This protein binds this small molecule.
Small molecule (SMILES): CC(=O)N[C@H]1[C@H](O[C@H]2[C@H](O)[C@@H](NC(C)=O)CO[C@@H]2CO)O[C@H](CO)[C@@H](O)[C@@H]1O

Binding-site contacts:
Ligand atom C5 contacts residue ASN1090 of chain 1.A at 3.6 Å.
Ligand atom C1 contacts residue PHE1095 of chain 1.A at 4.1 Å (hydrophobic).
Ligand atom C5 contacts residue HIS1093 of chain 1.A at 3.4 Å.
Ligand atom C3 contacts residue ASN1090 of chain 1.A at 3.8 Å.
Ligand atom C7 contacts residue HIS1093 of chain 1.A at 3.5 Å.
Ligand atom C3 contacts residue HIS1093 of chain 1.A at 3.4 Å.
Ligand atom C8 contacts residue HIS1093 of chain 1.A at 4.0 Å.
Ligand atom O5 contacts residue HIS1093 of chain 1.A at 4.1 Å.
Ligand atom C1 contacts residue HIS1093 of chain 1.A at 3.9 Å.
Ligand atom N2 contacts residue THR1092 of chain 1.A at 3.1 Å (h-bond).
Ligand atom C2 contacts residue ASN1090 of chain 1.A at 2.4 Å.
Ligand atom C1 contacts residue ASN1090 of chain 1.A at 1.4 Å.
Ligand atom C1 contacts residue THR1092 of chain 1.A at 4.2 Å.
Ligand atom C2 contacts residue THR1092 of chain 1.A at 3.9 Å.
Ligand atom O3 contacts residue THR1092 of chain 1.A at 4.4 Å.
Ligand atom C2 contacts residue HIS1093 of chain 1.A at 4.1 Å.
Ligand atom O6 contacts residue PHE1095 of chain 1.A at 3.6 Å.
Ligand atom C4 contacts residue ASN1090 of chain 1.A at 4.2 Å.
Ligand atom O7 contacts residue HIS1093 of chain 1.A at 3.3 Å.
Ligand atom O4 contacts residue HIS1093 of chain 1.A at 3.3 Å.
Ligand atom N2 contacts residue HIS1093 of chain 1.A at 4.1 Å.
Ligand atom C3 contacts residue THR1092 of chain 1.A at 3.9 Å.
Ligand atom N2 contacts residue ASN1090 of chain 1.A at 2.9 Å (h-bond).
Ligand atom C6 contacts residue PHE1095 of chain 1.A at 3.4 Å (hydrophobic).
Ligand atom C4 contacts residue HIS1093 of chain 1.A at 3.5 Å.
Ligand atom O6 contacts residue HIS1093 of chain 1.A at 4.3 Å.
Ligand atom C7 contacts residue ASN1090 of chain 1.A at 3.3 Å.
Ligand atom O3 contacts residue HIS1093 of chain 1.A at 4.4 Å.
Ligand atom O5 contacts residue ASN1090 of chain 1.A at 2.4 Å (h-bond).
Ligand atom C6 contacts residue HIS1093 of chain 1.A at 4.5 Å.
Ligand atom C8 contacts residue THR1092 of chain 1.A at 3.9 Å.
Ligand atom C5 contacts residue PHE1095 of chain 1.A at 3.6 Å (hydrophobic).
Ligand atom C8 contacts residue ASN1090 of chain 1.A at 3.9 Å.
Ligand atom O7 contacts residue ASN1090 of chain 1.A at 3.4 Å (h-bond).
Ligand atom O5 contacts residue PHE1095 of chain 1.A at 3.6 Å.
Ligand atom C7 contacts residue THR1092 of chain 1.A at 4.0 Å.

Sequence of chain 1.A:
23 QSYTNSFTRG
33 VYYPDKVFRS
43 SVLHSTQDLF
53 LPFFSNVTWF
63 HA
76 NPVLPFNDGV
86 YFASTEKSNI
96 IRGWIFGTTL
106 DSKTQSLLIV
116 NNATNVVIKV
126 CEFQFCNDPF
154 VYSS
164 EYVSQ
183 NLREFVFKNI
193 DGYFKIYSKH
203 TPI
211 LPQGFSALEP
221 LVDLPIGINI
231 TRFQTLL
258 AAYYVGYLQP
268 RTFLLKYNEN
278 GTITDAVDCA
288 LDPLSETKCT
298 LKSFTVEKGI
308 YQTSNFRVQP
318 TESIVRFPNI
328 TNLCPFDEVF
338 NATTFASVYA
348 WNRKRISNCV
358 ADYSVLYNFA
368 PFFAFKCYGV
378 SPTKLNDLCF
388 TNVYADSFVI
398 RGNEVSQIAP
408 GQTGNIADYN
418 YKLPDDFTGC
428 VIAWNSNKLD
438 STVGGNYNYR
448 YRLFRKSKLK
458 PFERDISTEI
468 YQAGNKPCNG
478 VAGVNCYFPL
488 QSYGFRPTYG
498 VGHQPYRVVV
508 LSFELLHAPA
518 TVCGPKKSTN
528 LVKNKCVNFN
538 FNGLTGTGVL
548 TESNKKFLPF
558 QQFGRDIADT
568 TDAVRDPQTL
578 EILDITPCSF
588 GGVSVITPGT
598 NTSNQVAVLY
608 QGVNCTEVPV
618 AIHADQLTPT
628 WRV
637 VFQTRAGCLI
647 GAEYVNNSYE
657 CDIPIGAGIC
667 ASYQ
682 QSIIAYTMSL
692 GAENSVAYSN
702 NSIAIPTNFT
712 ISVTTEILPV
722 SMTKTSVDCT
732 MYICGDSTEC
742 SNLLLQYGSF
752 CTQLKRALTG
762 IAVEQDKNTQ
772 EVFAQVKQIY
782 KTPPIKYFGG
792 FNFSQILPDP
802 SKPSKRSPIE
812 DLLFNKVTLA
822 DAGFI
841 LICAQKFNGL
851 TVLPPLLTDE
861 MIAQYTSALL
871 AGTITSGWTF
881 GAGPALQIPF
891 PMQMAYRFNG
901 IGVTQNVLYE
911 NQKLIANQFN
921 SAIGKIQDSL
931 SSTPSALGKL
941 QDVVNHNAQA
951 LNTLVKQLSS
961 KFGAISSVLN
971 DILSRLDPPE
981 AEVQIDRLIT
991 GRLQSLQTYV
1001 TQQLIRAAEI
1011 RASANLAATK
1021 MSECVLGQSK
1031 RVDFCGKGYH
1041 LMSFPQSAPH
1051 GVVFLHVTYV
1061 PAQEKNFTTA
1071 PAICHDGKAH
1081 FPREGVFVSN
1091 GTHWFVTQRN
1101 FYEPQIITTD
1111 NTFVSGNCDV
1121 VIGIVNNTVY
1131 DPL